Sequence of chain 17.A:
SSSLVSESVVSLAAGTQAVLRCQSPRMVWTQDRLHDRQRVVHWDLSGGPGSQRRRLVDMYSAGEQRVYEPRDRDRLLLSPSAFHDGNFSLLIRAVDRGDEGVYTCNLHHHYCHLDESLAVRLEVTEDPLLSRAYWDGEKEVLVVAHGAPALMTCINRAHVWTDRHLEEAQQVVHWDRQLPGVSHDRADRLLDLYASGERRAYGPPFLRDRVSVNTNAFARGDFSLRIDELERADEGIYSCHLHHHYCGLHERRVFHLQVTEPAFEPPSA

The small molecule below binds the protein below.
Small molecule (SMILES): CC(=O)N[C@@H]1[C@@H](O)[C@H](O)[C@@H](CO)O[C@H]1O

Binding-site contacts:
Ligand atom O7 contacts residue ASP85 of chain 17.A at 3.4 Å (salt-bridge).
Ligand atom C2 contacts residue ASN87 of chain 17.A at 2.4 Å.
Ligand atom C1 contacts residue ASN87 of chain 17.A at 1.4 Å.
Ligand atom C6 contacts residue LEU91 of chain 17.A at 3.7 Å (hydrophobic).
Ligand atom C5 contacts residue ASN87 of chain 17.A at 3.7 Å.
Ligand atom O4 contacts residue LEU151 of chain 17.A at 4.1 Å.
Ligand atom C6 contacts residue LEU151 of chain 17.A at 3.8 Å (hydrophobic).
Ligand atom C8 contacts residue ASN87 of chain 17.A at 4.3 Å.
Ligand atom N2 contacts residue ASN87 of chain 17.A at 2.8 Å (h-bond).
Ligand atom O5 contacts residue ASN87 of chain 17.A at 2.4 Å (h-bond).
Ligand atom C7 contacts residue ASN87 of chain 17.A at 3.1 Å.
Ligand atom C7 contacts residue ASP85 of chain 17.A at 4.4 Å.
Ligand atom C1 contacts residue SER89 of chain 17.A at 4.5 Å.
Ligand atom O7 contacts residue ASN87 of chain 17.A at 3.0 Å (h-bond).
Ligand atom O6 contacts residue LEU91 of chain 17.A at 4.1 Å.
Ligand atom C3 contacts residue ASN87 of chain 17.A at 3.8 Å.
Ligand atom C4 contacts residue ASN87 of chain 17.A at 4.2 Å.
Ligand atom C5 contacts residue LEU151 of chain 17.A at 4.1 Å (hydrophobic).